A protein and the small-molecule ligand that binds it are described below.
Small molecule (SMILES): Cc1ccc(N=C[C@@H]2CNC3=NC(N)=NC(=O)C3N2C=O)cc1

Sequence of chain 1.C:
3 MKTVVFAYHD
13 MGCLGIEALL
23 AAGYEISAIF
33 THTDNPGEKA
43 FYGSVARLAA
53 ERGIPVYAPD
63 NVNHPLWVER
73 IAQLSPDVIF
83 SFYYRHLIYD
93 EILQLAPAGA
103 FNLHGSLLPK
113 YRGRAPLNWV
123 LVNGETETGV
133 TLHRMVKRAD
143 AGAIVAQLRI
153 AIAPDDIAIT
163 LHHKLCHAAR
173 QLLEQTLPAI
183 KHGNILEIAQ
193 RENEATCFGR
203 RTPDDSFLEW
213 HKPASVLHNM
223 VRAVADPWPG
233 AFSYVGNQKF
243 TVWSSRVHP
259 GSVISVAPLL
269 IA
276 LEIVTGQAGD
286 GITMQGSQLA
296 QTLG

Binding-site contacts:
Ligand atom N8 contacts residue ILE90 of chain 1.C at 3.8 Å.
Ligand atom C15 contacts residue GLY115 of chain 1.C at 4.0 Å.
Ligand atom O4 contacts residue ASP142 of chain 1.C at 2.6 Å (salt-bridge).
Ligand atom C15 contacts residue ASP142 of chain 1.C at 3.8 Å.
Ligand atom N8 contacts residue LEU89 of chain 1.C at 3.8 Å.
Ligand atom O4 contacts residue ALA141 of chain 1.C at 3.6 Å.
Ligand atom C4 contacts residue MET137 of chain 1.C at 4.0 Å (hydrophobic).
Ligand atom N3 contacts residue VAL138 of chain 1.C at 3.4 Å (h-bond).
Ligand atom NA2 contacts residue LEU95 of chain 1.C at 3.7 Å.
Ligand atom C2 contacts residue LEU89 of chain 1.C at 3.6 Å (hydrophobic).
Ligand atom NA2 contacts residue MET137 of chain 1.C at 3.6 Å.
Ligand atom N3 contacts residue MET137 of chain 1.C at 3.4 Å.
Ligand atom O3 contacts residue ASN104 of chain 1.C at 3.0 Å (h-bond).
Ligand atom N1 contacts residue MET137 of chain 1.C at 3.8 Å.
Ligand atom C8A contacts residue MET137 of chain 1.C at 4.0 Å (hydrophobic).
Ligand atom N1 contacts residue ILE90 of chain 1.C at 3.3 Å (h-bond).
Ligand atom C4 contacts residue ASP142 of chain 1.C at 3.7 Å.
Ligand atom NA2 contacts residue LEU89 of chain 1.C at 4.0 Å.
Ligand atom C9 contacts residue LEU89 of chain 1.C at 4.0 Å (hydrophobic).
Ligand atom CP1 contacts residue ASP142 of chain 1.C at 2.9 Å.
Ligand atom CP1 contacts residue ASN104 of chain 1.C at 3.1 Å.
Ligand atom O3 contacts residue ASP142 of chain 1.C at 3.0 Å (salt-bridge).
Ligand atom C15 contacts residue ALA141 of chain 1.C at 3.8 Å (hydrophobic).
Ligand atom N5 contacts residue ASN104 of chain 1.C at 4.0 Å.
Ligand atom N1 contacts residue LEU89 of chain 1.C at 3.8 Å.
Ligand atom C6 contacts residue TYR86 of chain 1.C at 3.6 Å (hydrophobic).
Ligand atom NA2 contacts residue VAL138 of chain 1.C at 3.0 Å (h-bond).
Ligand atom N3 contacts residue LEU89 of chain 1.C at 3.8 Å.
Ligand atom C8A contacts residue LEU89 of chain 1.C at 4.0 Å (hydrophobic).
Ligand atom C2 contacts residue VAL138 of chain 1.C at 3.7 Å (hydrophobic).
Ligand atom N8 contacts residue HIS88 of chain 1.C at 2.9 Å (h-bond).
Ligand atom C8A contacts residue HIS88 of chain 1.C at 4.0 Å.
Ligand atom N5 contacts residue ASP142 of chain 1.C at 3.8 Å.
Ligand atom CP1 contacts residue G3N1 of chain 1.I at 3.9 Å.
Ligand atom C7 contacts residue TYR86 of chain 1.C at 3.4 Å (hydrophobic).
Ligand atom C7 contacts residue SER83 of chain 1.C at 3.9 Å.
Ligand atom C7 contacts residue HIS88 of chain 1.C at 3.4 Å.
Ligand atom NA2 contacts residue ILE90 of chain 1.C at 3.3 Å (h-bond).
Ligand atom O3 contacts residue G3N1 of chain 1.I at 2.7 Å (h-bond).
Ligand atom C2 contacts residue MET137 of chain 1.C at 3.4 Å (hydrophobic).